The small molecule below binds the protein below.
Small molecule (SMILES): Nc1ccn([C@H]2C[C@H](O)[C@@H](COP(=O)(O)O)O2)c(=O)n1

Binding-site contacts:
Ligand atom OP1 contacts residue DA4 of chain 41.D at 2.2 Å.
Ligand atom C2' contacts residue DA4 of chain 41.D at 3.5 Å.
Ligand atom C5' contacts residue DA4 of chain 41.D at 4.0 Å.
Ligand atom O3' contacts residue DA4 of chain 41.D at 4.2 Å.
Ligand atom P contacts residue DA4 of chain 41.D at 3.2 Å.
Ligand atom O5' contacts residue DA4 of chain 41.D at 4.0 Å.
Ligand atom C4' contacts residue DA4 of chain 41.D at 4.3 Å.
Ligand atom C3' contacts residue DA4 of chain 41.D at 3.3 Å.
Ligand atom OP2 contacts residue DA4 of chain 41.D at 3.6 Å.